Binding-site contacts:
Ligand atom C3 contacts residue ALA52 of chain 1.D at 3.5 Å (hydrophobic).
Ligand atom CD1 contacts residue LEU48 of chain 1.D at 3.8 Å (hydrophobic).
Ligand atom O contacts residue SER60 of chain 1.E at 3.3 Å (h-bond).
Ligand atom CD contacts residue TYR112 of chain 1.E at 3.8 Å (hydrophobic).
Ligand atom C1 contacts residue LEU48 of chain 1.D at 3.6 Å (hydrophobic).
Ligand atom F1 contacts residue VAL44 of chain 1.D at 3.2 Å.
Ligand atom C contacts residue TYR62 of chain 1.E at 3.5 Å (hydrophobic).
Ligand atom CE2 contacts residue LEU114 of chain 1.E at 3.8 Å (hydrophobic).
Ligand atom CE contacts residue ASP26 of chain 1.E at 3.2 Å.
Ligand atom F1 contacts residue ILE92 of chain 1.E at 3.2 Å.
Ligand atom C4 contacts residue ARG22 of chain 1.E at 3.5 Å.
Ligand atom F2 contacts residue THR79 of chain 1.D at 3.4 Å.
Ligand atom C3 contacts residue ASP26 of chain 1.E at 3.4 Å.
Ligand atom F2 contacts residue ASP78 of chain 1.D at 3.7 Å.
Ligand atom O contacts residue PHE82 of chain 1.D at 3.8 Å.
Ligand atom CE1 contacts residue LEU48 of chain 1.D at 3.5 Å (hydrophobic).
Ligand atom F2 contacts residue LEU114 of chain 1.E at 3.6 Å.
Ligand atom C contacts residue PHE82 of chain 1.D at 3.8 Å (hydrophobic).
Ligand atom CZ contacts residue LEU48 of chain 1.D at 3.7 Å (hydrophobic).
Ligand atom F1 contacts residue LEU48 of chain 1.D at 3.1 Å.
Ligand atom CA contacts residue PHE82 of chain 1.D at 3.8 Å (hydrophobic).
Ligand atom CZ contacts residue THR79 of chain 1.D at 3.8 Å.
Ligand atom F2 contacts residue PHE82 of chain 1.D at 3.0 Å.
Ligand atom CD1 contacts residue TYR62 of chain 1.E at 3.7 Å (hydrophobic).
Ligand atom O contacts residue TYR62 of chain 1.E at 2.4 Å (h-bond).
Ligand atom F1 contacts residue TYR62 of chain 1.E at 3.7 Å.
Ligand atom CE contacts residue LYS57 of chain 1.E at 3.3 Å.
Ligand atom N contacts residue SER60 of chain 1.E at 3.8 Å.
Ligand atom C contacts residue SER60 of chain 1.E at 3.4 Å.
Ligand atom C9 contacts residue TYR62 of chain 1.E at 3.8 Å (hydrophobic).
Ligand atom N contacts residue TYR62 of chain 1.E at 2.9 Å (h-bond).
Ligand atom CD2 contacts residue PHE82 of chain 1.D at 3.6 Å (hydrophobic).
Ligand atom C4 contacts residue ASP26 of chain 1.E at 3.4 Å.
Ligand atom CB contacts residue TYR112 of chain 1.E at 3.5 Å (hydrophobic).
Ligand atom C1 contacts residue ALA52 of chain 1.D at 3.6 Å (hydrophobic).
Ligand atom C7 contacts residue LEU48 of chain 1.D at 3.5 Å (hydrophobic).
Ligand atom C8 contacts residue ILE28 of chain 1.E at 3.6 Å (hydrophobic).
Ligand atom C2 contacts residue ALA52 of chain 1.D at 3.8 Å (hydrophobic).
Ligand atom CB contacts residue TYR62 of chain 1.E at 3.8 Å (hydrophobic).
Ligand atom CE contacts residue SER60 of chain 1.E at 3.7 Å.

This protein binds this small molecule.
Small molecule (SMILES): C[C@@H]1C[C@H]2C(=O)OC[C@H](NC(=O)[C@H](Cc3cc(F)cc(F)c3)NC(=O)CC[C@H]3CC=CCC3)C(=O)N3CCC[C@H]3C(=O)N3CCCC[C@H]3C(=O)N[C@@H](C)C(=O)N2C1

Sequence of chain 1.E:
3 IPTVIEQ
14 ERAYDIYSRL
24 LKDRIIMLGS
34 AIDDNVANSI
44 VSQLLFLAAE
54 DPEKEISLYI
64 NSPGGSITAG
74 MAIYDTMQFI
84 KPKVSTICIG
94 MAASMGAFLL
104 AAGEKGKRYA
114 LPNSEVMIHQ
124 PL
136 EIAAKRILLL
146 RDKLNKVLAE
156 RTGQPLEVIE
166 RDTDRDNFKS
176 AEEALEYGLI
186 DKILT

Sequence of chain 1.D:
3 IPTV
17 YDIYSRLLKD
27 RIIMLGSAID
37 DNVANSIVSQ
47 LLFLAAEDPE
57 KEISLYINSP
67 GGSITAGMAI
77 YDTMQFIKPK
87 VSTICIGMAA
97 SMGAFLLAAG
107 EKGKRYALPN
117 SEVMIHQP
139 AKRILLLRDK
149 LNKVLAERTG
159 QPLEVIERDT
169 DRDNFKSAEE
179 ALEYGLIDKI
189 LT